A protein and the small-molecule ligand that binds it are described below.
Small molecule (SMILES): Cc1cn([C@H]2C[C@H](O[P](=O)(O)OC[C@H]3O[C@@H](n4cnc5c(=O)nc(N)[nH]c54)C[C@@H]3O[P](=O)(O)OC[C@H]3O[C@@H](n4ccc(N)nc4=O)C[C@@H]3O[P](=O)(O)OC[C@H]3O[C@@H](n4cnc5c(=O)nc(N)[nH]c54)C[C@@H]3O[P](=O)(O)OC[C@@H]3C[C@@H](O)[C@H](n4ccc(=O)[nH]c4=O)O3)[C@@H](COP(=O)=O)O2)c(=O)[nH]c1=O

Binding-site contacts:
Ligand atom O2' contacts residue U3H1 of chain 1.K at 3.0 Å (h-bond).
Ligand atom O2 contacts residue U3H1 of chain 1.K at 3.2 Å (h-bond).
Ligand atom C1' contacts residue U3H1 of chain 1.K at 4.2 Å.
Ligand atom O2' contacts residue ARG239 of chain 1.A at 3.6 Å (salt-bridge).
Ligand atom O2 contacts residue ASN321 of chain 1.A at 2.7 Å (h-bond).
Ligand atom N3 contacts residue U3H1 of chain 1.K at 4.3 Å.
Ligand atom N1 contacts residue U3H1 of chain 1.K at 4.1 Å.
Ligand atom O2' contacts residue ASN321 of chain 1.A at 4.0 Å.
Ligand atom N2 contacts residue ASN321 of chain 1.A at 3.7 Å.
Ligand atom C2 contacts residue U3H1 of chain 1.K at 3.7 Å.
Ligand atom C2 contacts residue ASN321 of chain 1.A at 3.8 Å.
Ligand atom C3' contacts residue U3H1 of chain 1.K at 4.0 Å.
Ligand atom C2' contacts residue U3H1 of chain 1.K at 3.2 Å.

Sequence of chain 1.A:
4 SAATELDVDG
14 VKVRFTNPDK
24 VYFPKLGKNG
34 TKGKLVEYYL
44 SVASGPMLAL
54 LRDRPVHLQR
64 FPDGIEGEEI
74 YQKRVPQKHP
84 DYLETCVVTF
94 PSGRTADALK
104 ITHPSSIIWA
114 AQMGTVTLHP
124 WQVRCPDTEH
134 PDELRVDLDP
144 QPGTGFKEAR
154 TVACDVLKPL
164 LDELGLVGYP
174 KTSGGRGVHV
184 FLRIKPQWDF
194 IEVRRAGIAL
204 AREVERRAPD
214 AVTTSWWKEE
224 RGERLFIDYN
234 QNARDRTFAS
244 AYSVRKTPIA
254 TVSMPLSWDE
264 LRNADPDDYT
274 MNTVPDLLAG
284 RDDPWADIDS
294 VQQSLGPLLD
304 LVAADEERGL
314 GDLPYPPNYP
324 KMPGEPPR